Binding-site contacts:
Ligand atom C01 contacts residue PHE191 of chain 1.A at 3.3 Å (hydrophobic).
Ligand atom N03 contacts residue SER155 of chain 1.A at 3.7 Å.
Ligand atom N04 contacts residue TRP51 of chain 1.A at 3.3 Å.
Ligand atom O07 contacts residue ALA156 of chain 1.A at 3.7 Å.
Ligand atom C01 contacts residue TRP51 of chain 1.A at 3.9 Å (hydrophobic).
Ligand atom F15 contacts residue PHE242 of chain 1.A at 3.5 Å.
Ligand atom C17 contacts residue PHE191 of chain 1.A at 3.3 Å (hydrophobic).
Ligand atom CL1 contacts residue PHE191 of chain 1.A at 3.8 Å.
Ligand atom F16 contacts residue PHE242 of chain 1.A at 3.4 Å.
Ligand atom C05 contacts residue ALA156 of chain 1.A at 3.7 Å (hydrophobic).
Ligand atom C09 contacts residue PHE191 of chain 1.A at 3.5 Å (hydrophobic).
Ligand atom O06 contacts residue TRP51 of chain 1.A at 2.7 Å (h-bond).
Ligand atom O06 contacts residue GLY50 of chain 1.A at 3.3 Å (h-bond).
Ligand atom N04 contacts residue ALA265 of chain 1.A at 3.9 Å.
Ligand atom C05 contacts residue SER155 of chain 1.A at 2.7 Å.
Ligand atom N04 contacts residue SER155 of chain 1.A at 2.8 Å (h-bond).
Ligand atom CL1 contacts residue PHE243 of chain 1.A at 3.3 Å.
Ligand atom N04 contacts residue HIS312 of chain 1.A at 4.0 Å.
Ligand atom O06 contacts residue ALA156 of chain 1.A at 3.3 Å (h-bond).
Ligand atom F14 contacts residue VAL110 of chain 1.A at 3.5 Å.
Ligand atom N03 contacts residue TRP51 of chain 1.A at 3.2 Å.
Ligand atom F16 contacts residue PHE191 of chain 1.A at 3.4 Å.
Ligand atom F16 contacts residue THR159 of chain 1.A at 3.9 Å.
Ligand atom F15 contacts residue ILE214 of chain 1.A at 2.8 Å.
Ligand atom O06 contacts residue SER155 of chain 1.A at 2.6 Å (h-bond).
Ligand atom N03 contacts residue PHE191 of chain 1.A at 3.9 Å.
Ligand atom CL1 contacts residue PRO210 of chain 1.A at 3.4 Å.
Ligand atom F14 contacts residue TYR52 of chain 1.A at 3.9 Å.
Ligand atom O07 contacts residue SER155 of chain 1.A at 3.5 Å (h-bond).
Ligand atom C08 contacts residue PHE191 of chain 1.A at 3.5 Å (hydrophobic).
Ligand atom C12 contacts residue PHE191 of chain 1.A at 3.4 Å (hydrophobic).
Ligand atom C13 contacts residue ILE214 of chain 1.A at 3.8 Å (hydrophobic).
Ligand atom C02 contacts residue PHE191 of chain 1.A at 3.7 Å (hydrophobic).
Ligand atom C10 contacts residue PHE191 of chain 1.A at 3.4 Å (hydrophobic).
Ligand atom C08 contacts residue TRP51 of chain 1.A at 3.8 Å (hydrophobic).
Ligand atom CL1 contacts residue ILE214 of chain 1.A at 3.7 Å.
Ligand atom N03 contacts residue ALA265 of chain 1.A at 3.3 Å.
Ligand atom C02 contacts residue TRP51 of chain 1.A at 3.6 Å (hydrophobic).
Ligand atom C05 contacts residue TRP51 of chain 1.A at 3.5 Å (hydrophobic).
Ligand atom O07 contacts residue TRP51 of chain 1.A at 4.0 Å.

Sequence of chain 1.A:
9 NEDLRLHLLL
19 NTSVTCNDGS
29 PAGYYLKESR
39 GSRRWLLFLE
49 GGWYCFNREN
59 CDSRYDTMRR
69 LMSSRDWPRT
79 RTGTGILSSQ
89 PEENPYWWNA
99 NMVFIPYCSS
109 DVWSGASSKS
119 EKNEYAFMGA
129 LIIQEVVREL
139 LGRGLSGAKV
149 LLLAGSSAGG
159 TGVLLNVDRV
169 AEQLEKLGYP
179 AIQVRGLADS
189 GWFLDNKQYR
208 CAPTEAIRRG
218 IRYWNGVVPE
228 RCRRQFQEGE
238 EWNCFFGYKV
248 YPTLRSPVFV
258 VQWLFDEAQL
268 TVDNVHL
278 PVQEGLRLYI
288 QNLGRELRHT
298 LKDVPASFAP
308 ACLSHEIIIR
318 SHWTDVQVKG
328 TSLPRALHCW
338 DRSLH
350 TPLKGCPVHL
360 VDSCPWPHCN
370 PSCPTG

A small-molecule ligand and the protein it binds are described below.
Small molecule (SMILES): O=c1[nH]nc(-c2ccc(Cl)c(C(F)(F)F)c2)o1